Sequence of chain 1.B:
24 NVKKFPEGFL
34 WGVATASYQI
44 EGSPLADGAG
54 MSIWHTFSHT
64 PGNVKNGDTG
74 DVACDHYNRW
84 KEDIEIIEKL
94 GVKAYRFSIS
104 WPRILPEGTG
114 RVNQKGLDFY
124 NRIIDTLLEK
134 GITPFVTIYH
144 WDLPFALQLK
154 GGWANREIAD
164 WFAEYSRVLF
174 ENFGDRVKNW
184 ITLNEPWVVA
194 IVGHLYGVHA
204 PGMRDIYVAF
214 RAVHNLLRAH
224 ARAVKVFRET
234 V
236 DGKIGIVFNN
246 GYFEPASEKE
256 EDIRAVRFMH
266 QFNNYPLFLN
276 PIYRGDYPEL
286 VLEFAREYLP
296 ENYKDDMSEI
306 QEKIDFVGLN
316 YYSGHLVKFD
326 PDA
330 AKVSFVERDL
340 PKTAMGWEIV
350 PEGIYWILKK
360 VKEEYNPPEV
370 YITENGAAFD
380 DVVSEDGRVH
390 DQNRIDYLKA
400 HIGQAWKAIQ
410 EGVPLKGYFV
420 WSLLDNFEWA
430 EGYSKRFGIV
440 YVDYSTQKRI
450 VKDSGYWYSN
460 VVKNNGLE

Binding-site contacts:
Ligand atom C3 contacts residue TRP420 of chain 1.B at 3.8 Å (hydrophobic).
Ligand atom O3 contacts residue GLN42 of chain 1.B at 2.5 Å (h-bond).
Ligand atom C2 contacts residue HIS143 of chain 1.B at 3.7 Å.
Ligand atom O4 contacts residue TRP428 of chain 1.B at 3.6 Å.
Ligand atom C4 contacts residue TRP420 of chain 1.B at 4.0 Å (hydrophobic).
Ligand atom C3 contacts residue GLN42 of chain 1.B at 3.6 Å.
Ligand atom C5 contacts residue TRP420 of chain 1.B at 4.1 Å (hydrophobic).
Ligand atom N contacts residue ASN315 of chain 1.B at 4.1 Å.
Ligand atom C4 contacts residue GLN42 of chain 1.B at 4.2 Å.
Ligand atom C5 contacts residue GLU373 of chain 1.B at 3.8 Å.
Ligand atom C2 contacts residue ASN187 of chain 1.B at 3.8 Å.
Ligand atom C2 contacts residue TRP144 of chain 1.B at 4.1 Å (hydrophobic).
Ligand atom O4 contacts residue TRP420 of chain 1.B at 3.1 Å (h-bond).
Ligand atom O3 contacts residue TRP420 of chain 1.B at 3.6 Å.
Ligand atom N contacts residue GLU373 of chain 1.B at 2.5 Å (salt-bridge).
Ligand atom C3 contacts residue HIS143 of chain 1.B at 3.7 Å.
Ligand atom C4 contacts residue TRP428 of chain 1.B at 3.6 Å (hydrophobic).
Ligand atom O6 contacts residue GLU427 of chain 1.B at 2.5 Å (salt-bridge).
Ligand atom C6 contacts residue TYR317 of chain 1.B at 4.1 Å (hydrophobic).
Ligand atom C6 contacts residue GLU427 of chain 1.B at 3.3 Å.
Ligand atom C3 contacts residue TRP428 of chain 1.B at 3.8 Å (hydrophobic).
Ligand atom O4 contacts residue GLN42 of chain 1.B at 3.1 Å (h-bond).
Ligand atom C6 contacts residue PHE436 of chain 1.B at 3.9 Å (hydrophobic).
Ligand atom C1 contacts residue TYR317 of chain 1.B at 3.7 Å (hydrophobic).
Ligand atom N contacts residue GLU188 of chain 1.B at 3.1 Å (salt-bridge).
Ligand atom C4 contacts residue GLU427 of chain 1.B at 3.8 Å.
Ligand atom O6 contacts residue PHE436 of chain 1.B at 4.3 Å.
Ligand atom C5 contacts residue GLU427 of chain 1.B at 4.2 Å.
Ligand atom C1 contacts residue GLU373 of chain 1.B at 3.4 Å.
Ligand atom C2 contacts residue GLU373 of chain 1.B at 3.4 Å.
Ligand atom O3 contacts residue TRP428 of chain 1.B at 3.0 Å (h-bond).
Ligand atom N contacts residue TYR317 of chain 1.B at 3.9 Å.
Ligand atom O6 contacts residue TRP346 of chain 1.B at 3.5 Å.
Ligand atom C2 contacts residue GLU188 of chain 1.B at 3.2 Å.
Ligand atom C1 contacts residue GLU188 of chain 1.B at 3.9 Å.
Ligand atom O3 contacts residue HIS143 of chain 1.B at 2.8 Å (h-bond).
Ligand atom C6 contacts residue TRP346 of chain 1.B at 4.0 Å (hydrophobic).
Ligand atom C3 contacts residue GLU373 of chain 1.B at 4.0 Å.
Ligand atom O4 contacts residue GLU427 of chain 1.B at 2.9 Å (salt-bridge).
Ligand atom C5 contacts residue TYR317 of chain 1.B at 3.6 Å (hydrophobic).

This small molecule binds to this protein.
Small molecule (SMILES): OC[C@H]1CNC[C@@H](O)[C@@H]1O